Sequence of chain 1.C:
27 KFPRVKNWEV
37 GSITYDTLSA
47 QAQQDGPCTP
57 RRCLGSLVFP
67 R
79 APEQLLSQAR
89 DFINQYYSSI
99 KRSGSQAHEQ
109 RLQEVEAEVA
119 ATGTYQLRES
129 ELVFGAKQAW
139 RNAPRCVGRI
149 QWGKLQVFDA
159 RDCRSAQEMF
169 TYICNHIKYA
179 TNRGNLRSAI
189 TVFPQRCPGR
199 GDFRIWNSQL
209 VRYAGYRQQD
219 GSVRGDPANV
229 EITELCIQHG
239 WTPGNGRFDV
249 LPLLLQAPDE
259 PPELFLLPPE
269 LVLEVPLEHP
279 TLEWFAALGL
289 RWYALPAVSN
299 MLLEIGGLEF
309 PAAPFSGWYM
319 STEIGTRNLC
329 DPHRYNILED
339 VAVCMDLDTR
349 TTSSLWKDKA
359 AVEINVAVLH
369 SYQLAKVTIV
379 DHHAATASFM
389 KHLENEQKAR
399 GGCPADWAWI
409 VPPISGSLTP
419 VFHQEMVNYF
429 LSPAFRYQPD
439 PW

This protein binds this small molecule.
Small molecule (SMILES): Cc1cc(N)nc(CCCN(C)C)c1

Binding-site contacts:
Ligand atom C07 contacts residue PHE313 of chain 1.C at 3.8 Å (hydrophobic).
Ligand atom N11 contacts residue HEM1 of chain 1.Z at 2.9 Å (h-bond).
Ligand atom N02 contacts residue TYR317 of chain 1.C at 3.7 Å.
Ligand atom C07 contacts residue PRO294 of chain 1.C at 3.8 Å (hydrophobic).
Ligand atom C10 contacts residue HEM1 of chain 1.Z at 3.8 Å.
Ligand atom N02 contacts residue MET318 of chain 1.C at 4.0 Å.
Ligand atom C08 contacts residue VAL296 of chain 1.C at 4.2 Å (hydrophobic).
Ligand atom C13 contacts residue HEM1 of chain 1.Z at 3.2 Å.
Ligand atom C02 contacts residue GLU321 of chain 1.C at 3.4 Å.
Ligand atom C04 contacts residue PRO294 of chain 1.C at 4.1 Å (hydrophobic).
Ligand atom C07 contacts residue SER314 of chain 1.C at 4.0 Å.
Ligand atom C03 contacts residue GLY315 of chain 1.C at 4.4 Å.
Ligand atom C07 contacts residue HEM1 of chain 1.Z at 3.7 Å.
Ligand atom N02 contacts residue TRP316 of chain 1.C at 2.9 Å (h-bond).
Ligand atom C09 contacts residue GLU321 of chain 1.C at 4.2 Å.
Ligand atom C08 contacts residue HEM1 of chain 1.Z at 3.5 Å.
Ligand atom N01 contacts residue PRO294 of chain 1.C at 4.2 Å.
Ligand atom C07 contacts residue GLY315 of chain 1.C at 3.7 Å.
Ligand atom C09 contacts residue VAL296 of chain 1.C at 3.5 Å (hydrophobic).
Ligand atom N01 contacts residue GLU321 of chain 1.C at 2.6 Å (salt-bridge).
Ligand atom C02 contacts residue PRO294 of chain 1.C at 4.1 Å (hydrophobic).
Ligand atom C10 contacts residue GLN207 of chain 1.C at 3.2 Å.
Ligand atom N01 contacts residue HEM1 of chain 1.Z at 3.9 Å.
Ligand atom C08 contacts residue GLU321 of chain 1.C at 3.3 Å.
Ligand atom C06 contacts residue HEM1 of chain 1.Z at 4.2 Å.
Ligand atom C09 contacts residue GLN207 of chain 1.C at 3.8 Å.
Ligand atom N11 contacts residue GLN207 of chain 1.C at 4.3 Å.
Ligand atom C05 contacts residue VAL296 of chain 1.C at 3.8 Å (hydrophobic).
Ligand atom C06 contacts residue GLU321 of chain 1.C at 3.4 Å.
Ligand atom C12 contacts residue VAL296 of chain 1.C at 3.7 Å (hydrophobic).
Ligand atom N02 contacts residue GLU321 of chain 1.C at 2.6 Å (salt-bridge).
Ligand atom N02 contacts residue PRO294 of chain 1.C at 4.2 Å.
Ligand atom C02 contacts residue HEM1 of chain 1.Z at 3.6 Å.
Ligand atom N02 contacts residue HEM1 of chain 1.Z at 3.3 Å.
Ligand atom C03 contacts residue PRO294 of chain 1.C at 3.9 Å (hydrophobic).
Ligand atom C03 contacts residue HEM1 of chain 1.Z at 3.3 Å.
Ligand atom C03 contacts residue TRP316 of chain 1.C at 4.0 Å (hydrophobic).
Ligand atom C02 contacts residue TRP316 of chain 1.C at 3.9 Å (hydrophobic).
Ligand atom C12 contacts residue HEM1 of chain 1.Z at 3.2 Å.
Ligand atom C04 contacts residue HEM1 of chain 1.Z at 4.0 Å.